Binding-site contacts:
Ligand atom O7 contacts residue TYR595 of chain 1.A at 3.3 Å.
Ligand atom C7 contacts residue MET611 of chain 1.A at 3.9 Å (hydrophobic).
Ligand atom O5 contacts residue TYR595 of chain 1.A at 4.2 Å.
Ligand atom C2 contacts residue ASN598 of chain 1.A at 2.4 Å.
Ligand atom C1 contacts residue TYR595 of chain 1.A at 4.2 Å (hydrophobic).
Ligand atom C8 contacts residue MET611 of chain 1.A at 4.0 Å (hydrophobic).
Ligand atom C3 contacts residue ASN598 of chain 1.A at 3.8 Å.
Ligand atom C1 contacts residue TYR586 of chain 1.A at 4.2 Å (hydrophobic).
Ligand atom N2 contacts residue ASN598 of chain 1.A at 2.9 Å (h-bond).
Ligand atom C7 contacts residue ASN598 of chain 1.A at 3.6 Å.
Ligand atom C4 contacts residue ASN598 of chain 1.A at 4.2 Å.
Ligand atom C5 contacts residue ASN598 of chain 1.A at 3.6 Å.
Ligand atom C8 contacts residue ASP612 of chain 1.A at 3.5 Å.
Ligand atom C7 contacts residue TYR595 of chain 1.A at 3.7 Å (hydrophobic).
Ligand atom O7 contacts residue ASN598 of chain 1.A at 3.6 Å.
Ligand atom C8 contacts residue SER613 of chain 1.A at 4.4 Å.
Ligand atom C5 contacts residue TYR595 of chain 1.A at 3.9 Å (hydrophobic).
Ligand atom O5 contacts residue TYR586 of chain 1.A at 3.5 Å.
Ligand atom O5 contacts residue ASN598 of chain 1.A at 2.3 Å (h-bond).
Ligand atom C1 contacts residue ASN598 of chain 1.A at 1.4 Å.
Ligand atom O6 contacts residue TYR586 of chain 1.A at 3.4 Å (h-bond).
Ligand atom C6 contacts residue TYR586 of chain 1.A at 4.1 Å (hydrophobic).
Ligand atom O7 contacts residue MET611 of chain 1.A at 3.5 Å.
Ligand atom C6 contacts residue TYR595 of chain 1.A at 3.9 Å (hydrophobic).
Ligand atom O4 contacts residue TYR595 of chain 1.A at 4.5 Å.
Ligand atom C5 contacts residue TYR586 of chain 1.A at 4.4 Å (hydrophobic).
Ligand atom C8 contacts residue TYR595 of chain 1.A at 3.4 Å (hydrophobic).

This protein binds this small molecule.
Small molecule (SMILES): CC(=O)N[C@H]1[C@H](O[C@H]2[C@H](O)[C@@H](NC(C)=O)CO[C@@H]2CO)O[C@H](CO)[C@@H](O)[C@@H]1O

Sequence of chain 1.A:
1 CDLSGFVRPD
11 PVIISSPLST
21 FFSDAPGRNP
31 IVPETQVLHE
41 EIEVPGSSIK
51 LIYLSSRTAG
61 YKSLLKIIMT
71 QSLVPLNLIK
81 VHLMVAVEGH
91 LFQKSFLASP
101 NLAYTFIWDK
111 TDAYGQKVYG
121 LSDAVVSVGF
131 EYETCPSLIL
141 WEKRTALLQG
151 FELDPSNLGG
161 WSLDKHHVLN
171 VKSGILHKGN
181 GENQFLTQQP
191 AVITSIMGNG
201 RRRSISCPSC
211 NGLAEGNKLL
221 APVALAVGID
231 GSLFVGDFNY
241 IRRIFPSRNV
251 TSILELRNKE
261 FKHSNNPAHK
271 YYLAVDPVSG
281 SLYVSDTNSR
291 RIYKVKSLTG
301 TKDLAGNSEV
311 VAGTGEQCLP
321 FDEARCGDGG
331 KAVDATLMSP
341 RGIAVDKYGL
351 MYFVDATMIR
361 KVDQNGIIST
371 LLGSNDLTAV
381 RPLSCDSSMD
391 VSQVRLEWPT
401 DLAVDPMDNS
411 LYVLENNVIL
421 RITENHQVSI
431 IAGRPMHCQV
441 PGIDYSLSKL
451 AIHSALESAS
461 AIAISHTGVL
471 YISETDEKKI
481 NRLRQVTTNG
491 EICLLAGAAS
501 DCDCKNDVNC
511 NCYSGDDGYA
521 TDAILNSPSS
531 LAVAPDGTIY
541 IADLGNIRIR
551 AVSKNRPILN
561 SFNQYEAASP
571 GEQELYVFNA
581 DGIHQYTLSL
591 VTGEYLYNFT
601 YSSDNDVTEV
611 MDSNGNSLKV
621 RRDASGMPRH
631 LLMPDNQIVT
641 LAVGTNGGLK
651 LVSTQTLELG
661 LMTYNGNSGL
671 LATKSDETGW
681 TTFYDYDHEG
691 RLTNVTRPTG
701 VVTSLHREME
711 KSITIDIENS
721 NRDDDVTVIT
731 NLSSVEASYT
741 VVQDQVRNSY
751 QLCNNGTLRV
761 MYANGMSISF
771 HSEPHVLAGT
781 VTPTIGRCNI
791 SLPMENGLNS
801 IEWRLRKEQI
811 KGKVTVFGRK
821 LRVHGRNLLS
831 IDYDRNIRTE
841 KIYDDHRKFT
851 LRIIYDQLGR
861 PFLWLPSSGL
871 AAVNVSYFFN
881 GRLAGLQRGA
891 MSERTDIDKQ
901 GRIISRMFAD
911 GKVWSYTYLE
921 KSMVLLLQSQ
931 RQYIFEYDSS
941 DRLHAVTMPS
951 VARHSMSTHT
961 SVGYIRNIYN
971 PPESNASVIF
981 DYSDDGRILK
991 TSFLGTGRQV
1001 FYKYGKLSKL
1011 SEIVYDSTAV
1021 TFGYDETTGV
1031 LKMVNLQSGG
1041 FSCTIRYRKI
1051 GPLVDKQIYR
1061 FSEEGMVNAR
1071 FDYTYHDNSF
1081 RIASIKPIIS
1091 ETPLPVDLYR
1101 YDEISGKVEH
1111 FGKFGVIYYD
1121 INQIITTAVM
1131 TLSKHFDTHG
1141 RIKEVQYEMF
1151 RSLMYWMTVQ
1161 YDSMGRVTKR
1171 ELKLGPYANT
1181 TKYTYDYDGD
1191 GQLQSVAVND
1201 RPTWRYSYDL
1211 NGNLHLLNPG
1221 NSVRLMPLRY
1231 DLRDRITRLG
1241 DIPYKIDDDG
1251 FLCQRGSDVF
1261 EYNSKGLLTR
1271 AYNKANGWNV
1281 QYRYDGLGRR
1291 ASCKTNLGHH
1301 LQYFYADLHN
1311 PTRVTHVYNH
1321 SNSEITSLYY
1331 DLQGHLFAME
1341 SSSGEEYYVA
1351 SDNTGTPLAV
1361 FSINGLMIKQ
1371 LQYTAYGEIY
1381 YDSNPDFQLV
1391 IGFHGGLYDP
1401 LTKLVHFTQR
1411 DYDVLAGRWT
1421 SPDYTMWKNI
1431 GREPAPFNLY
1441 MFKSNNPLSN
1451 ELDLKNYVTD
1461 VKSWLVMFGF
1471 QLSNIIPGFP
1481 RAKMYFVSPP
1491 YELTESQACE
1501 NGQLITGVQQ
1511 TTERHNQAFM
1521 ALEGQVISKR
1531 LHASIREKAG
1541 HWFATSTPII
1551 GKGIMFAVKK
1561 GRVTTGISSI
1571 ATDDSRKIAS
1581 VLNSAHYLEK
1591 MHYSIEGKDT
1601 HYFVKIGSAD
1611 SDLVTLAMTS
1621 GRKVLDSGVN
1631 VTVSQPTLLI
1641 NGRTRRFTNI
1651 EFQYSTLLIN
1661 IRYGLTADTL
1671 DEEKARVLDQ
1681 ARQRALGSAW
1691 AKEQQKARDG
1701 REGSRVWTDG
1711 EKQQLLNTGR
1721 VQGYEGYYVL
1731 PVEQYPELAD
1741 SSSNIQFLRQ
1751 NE